Sequence of chain 57.C:
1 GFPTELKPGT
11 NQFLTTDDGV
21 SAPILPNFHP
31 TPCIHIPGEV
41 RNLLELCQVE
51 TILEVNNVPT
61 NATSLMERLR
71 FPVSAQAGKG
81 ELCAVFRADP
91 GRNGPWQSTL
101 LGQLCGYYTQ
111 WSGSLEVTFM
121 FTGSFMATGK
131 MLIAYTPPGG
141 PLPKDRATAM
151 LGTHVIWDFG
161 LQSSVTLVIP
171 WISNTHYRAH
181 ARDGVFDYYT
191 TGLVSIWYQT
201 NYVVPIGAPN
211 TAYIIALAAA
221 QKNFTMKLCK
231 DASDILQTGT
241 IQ

Sequence of chain 57.A:
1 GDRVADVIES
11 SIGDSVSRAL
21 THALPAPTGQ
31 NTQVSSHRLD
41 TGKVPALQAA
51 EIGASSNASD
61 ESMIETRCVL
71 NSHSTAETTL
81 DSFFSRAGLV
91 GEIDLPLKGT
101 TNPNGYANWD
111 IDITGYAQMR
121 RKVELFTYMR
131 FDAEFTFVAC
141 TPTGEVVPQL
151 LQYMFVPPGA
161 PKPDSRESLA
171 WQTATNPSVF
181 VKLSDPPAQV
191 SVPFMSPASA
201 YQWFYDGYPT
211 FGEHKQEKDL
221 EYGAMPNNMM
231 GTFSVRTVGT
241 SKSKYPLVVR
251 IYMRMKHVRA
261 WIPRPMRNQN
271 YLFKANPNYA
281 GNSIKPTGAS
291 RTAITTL

Binding-site contacts:
Ligand atom N1 contacts residue THR114 of chain 57.A at 4.0 Å.
Ligand atom N1 contacts residue ASP112 of chain 57.A at 3.9 Å.
Ligand atom N6 contacts residue ILE24 of chain 57.C at 3.9 Å.
Ligand atom C13 contacts residue MET195 of chain 57.A at 3.9 Å (hydrophobic).
Ligand atom C15 contacts residue MET195 of chain 57.A at 3.8 Å (hydrophobic).
Ligand atom N5 contacts residue PHE233 of chain 57.A at 3.2 Å.
Ligand atom C16 contacts residue PHE155 of chain 57.A at 3.9 Å (hydrophobic).
Ligand atom C7 contacts residue TYR201 of chain 57.A at 3.8 Å (hydrophobic).
Ligand atom O3 contacts residue ILE113 of chain 57.A at 3.0 Å (h-bond).
Ligand atom C14 contacts residue PHE135 of chain 57.A at 3.7 Å (hydrophobic).
Ligand atom C13 contacts residue PHE135 of chain 57.A at 3.4 Å (hydrophobic).
Ligand atom C16 contacts residue PHE135 of chain 57.A at 3.4 Å (hydrophobic).
Ligand atom C4 contacts residue TRP203 of chain 57.A at 4.0 Å (hydrophobic).
Ligand atom N6 contacts residue PHE155 of chain 57.A at 3.8 Å.
Ligand atom C14 contacts residue MET195 of chain 57.A at 3.9 Å (hydrophobic).
Ligand atom C19 contacts residue ILE24 of chain 57.C at 3.5 Å (hydrophobic).
Ligand atom C12 contacts residue MET195 of chain 57.A at 3.8 Å (hydrophobic).
Ligand atom C7 contacts residue ASN228 of chain 57.A at 3.8 Å.
Ligand atom N2 contacts residue TRP203 of chain 57.A at 3.9 Å.
Ligand atom C2 contacts residue THR114 of chain 57.A at 3.6 Å.
Ligand atom C22 contacts residue VAL179 of chain 57.A at 3.4 Å (hydrophobic).
Ligand atom C9 contacts residue ILE113 of chain 57.A at 3.7 Å (hydrophobic).
Ligand atom C18 contacts residue PHE155 of chain 57.A at 3.9 Å (hydrophobic).
Ligand atom O1 contacts residue MET195 of chain 57.A at 3.2 Å.
Ligand atom C8 contacts residue TYR201 of chain 57.A at 3.3 Å (hydrophobic).
Ligand atom O2 contacts residue PHE137 of chain 57.A at 4.0 Å.
Ligand atom O3 contacts residue ASP112 of chain 57.A at 3.6 Å.
Ligand atom C15 contacts residue VAL192 of chain 57.A at 3.2 Å (hydrophobic).
Ligand atom C14 contacts residue PHE155 of chain 57.A at 3.9 Å (hydrophobic).
Ligand atom N5 contacts residue PHE137 of chain 57.A at 3.5 Å.
Ligand atom C13 contacts residue ILE111 of chain 57.A at 4.0 Å (hydrophobic).
Ligand atom C17 contacts residue PHE155 of chain 57.A at 3.7 Å (hydrophobic).
Ligand atom C17 contacts residue PHE135 of chain 57.A at 3.9 Å (hydrophobic).
Ligand atom C19 contacts residue VAL192 of chain 57.A at 3.4 Å (hydrophobic).
Ligand atom C5 contacts residue TRP203 of chain 57.A at 3.8 Å (hydrophobic).
Ligand atom N4 contacts residue TRP203 of chain 57.A at 3.6 Å (h-bond).
Ligand atom C3 contacts residue ASP112 of chain 57.A at 3.0 Å.
Ligand atom C2 contacts residue ASP112 of chain 57.A at 2.8 Å.
Ligand atom C16 contacts residue ILE111 of chain 57.A at 3.5 Å (hydrophobic).
Ligand atom O2 contacts residue PHE233 of chain 57.A at 3.0 Å.

This small molecule binds to this protein.
Small molecule (SMILES): Cc1nc(-c2ccc(OCCCCCN3CCN(c4ccnc(N)c4)C3=O)cc2)no1

Sequence of chain 58.C:
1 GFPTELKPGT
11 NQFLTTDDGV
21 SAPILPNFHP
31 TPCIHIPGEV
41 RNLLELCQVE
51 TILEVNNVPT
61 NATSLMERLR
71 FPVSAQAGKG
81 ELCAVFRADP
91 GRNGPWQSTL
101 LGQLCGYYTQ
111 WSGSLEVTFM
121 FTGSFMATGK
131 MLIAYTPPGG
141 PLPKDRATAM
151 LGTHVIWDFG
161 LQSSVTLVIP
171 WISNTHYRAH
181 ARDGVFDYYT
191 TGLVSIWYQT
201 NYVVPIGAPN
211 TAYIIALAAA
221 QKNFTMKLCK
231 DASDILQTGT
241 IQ